Sequence of chain 1.A:
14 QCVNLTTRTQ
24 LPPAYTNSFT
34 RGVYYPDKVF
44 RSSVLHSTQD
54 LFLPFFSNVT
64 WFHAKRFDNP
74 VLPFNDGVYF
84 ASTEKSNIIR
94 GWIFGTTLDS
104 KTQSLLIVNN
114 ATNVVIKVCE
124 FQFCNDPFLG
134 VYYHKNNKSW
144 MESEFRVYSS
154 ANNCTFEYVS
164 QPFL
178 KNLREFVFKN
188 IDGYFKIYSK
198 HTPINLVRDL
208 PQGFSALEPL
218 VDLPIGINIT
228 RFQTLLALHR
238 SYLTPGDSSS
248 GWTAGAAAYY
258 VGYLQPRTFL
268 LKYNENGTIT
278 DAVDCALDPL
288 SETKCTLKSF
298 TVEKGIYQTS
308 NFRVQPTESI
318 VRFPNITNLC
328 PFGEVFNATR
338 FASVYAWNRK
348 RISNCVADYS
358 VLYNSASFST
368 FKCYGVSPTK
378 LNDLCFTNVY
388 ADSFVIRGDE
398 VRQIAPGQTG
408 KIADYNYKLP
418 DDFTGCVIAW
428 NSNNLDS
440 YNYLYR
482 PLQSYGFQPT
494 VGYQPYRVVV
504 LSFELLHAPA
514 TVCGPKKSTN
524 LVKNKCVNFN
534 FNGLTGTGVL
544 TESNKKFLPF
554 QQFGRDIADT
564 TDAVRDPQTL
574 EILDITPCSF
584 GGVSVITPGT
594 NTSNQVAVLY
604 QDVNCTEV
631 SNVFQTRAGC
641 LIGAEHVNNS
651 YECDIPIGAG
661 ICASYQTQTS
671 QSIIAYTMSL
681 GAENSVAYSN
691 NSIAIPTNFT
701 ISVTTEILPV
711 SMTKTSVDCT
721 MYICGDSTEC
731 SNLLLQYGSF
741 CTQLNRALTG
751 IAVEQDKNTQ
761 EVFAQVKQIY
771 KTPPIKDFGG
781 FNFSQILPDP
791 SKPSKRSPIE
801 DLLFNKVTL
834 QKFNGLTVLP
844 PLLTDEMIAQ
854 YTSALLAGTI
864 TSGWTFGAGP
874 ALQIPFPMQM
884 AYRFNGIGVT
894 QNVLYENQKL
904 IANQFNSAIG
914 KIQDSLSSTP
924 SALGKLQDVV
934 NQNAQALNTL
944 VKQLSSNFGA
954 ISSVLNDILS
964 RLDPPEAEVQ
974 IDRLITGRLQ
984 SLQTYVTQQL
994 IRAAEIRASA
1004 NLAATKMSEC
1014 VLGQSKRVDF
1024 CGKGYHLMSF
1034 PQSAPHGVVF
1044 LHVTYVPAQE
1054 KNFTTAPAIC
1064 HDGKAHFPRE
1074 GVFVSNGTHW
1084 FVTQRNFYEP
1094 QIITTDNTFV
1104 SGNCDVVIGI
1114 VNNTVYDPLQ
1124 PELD

Binding-site contacts:
Ligand atom C1 contacts residue ASN322 of chain 1.A at 1.4 Å.
Ligand atom O6 contacts residue LEU573 of chain 1.A at 4.0 Å.
Ligand atom C5 contacts residue ASN322 of chain 1.A at 3.5 Å.
Ligand atom C8 contacts residue THR572 of chain 1.A at 2.7 Å.
Ligand atom C7 contacts residue GLN571 of chain 1.A at 3.4 Å.
Ligand atom C3 contacts residue ASN322 of chain 1.A at 3.8 Å.
Ligand atom N2 contacts residue THR572 of chain 1.A at 3.7 Å.
Ligand atom C7 contacts residue THR572 of chain 1.A at 3.2 Å.
Ligand atom C7 contacts residue ASN322 of chain 1.A at 3.8 Å.
Ligand atom C1 contacts residue GLN571 of chain 1.A at 4.0 Å.
Ligand atom O3 contacts residue THR572 of chain 1.A at 3.7 Å.
Ligand atom O3 contacts residue GLN571 of chain 1.A at 4.1 Å.
Ligand atom O7 contacts residue ASN322 of chain 1.A at 4.2 Å.
Ligand atom C7 contacts residue PRO570 of chain 1.A at 4.3 Å (hydrophobic).
Ligand atom C8 contacts residue LEU573 of chain 1.A at 3.4 Å (hydrophobic).
Ligand atom C8 contacts residue GLN571 of chain 1.A at 2.5 Å.
Ligand atom C4 contacts residue ASN322 of chain 1.A at 4.2 Å.
Ligand atom C6 contacts residue ASN322 of chain 1.A at 4.4 Å.
Ligand atom O7 contacts residue ASP569 of chain 1.A at 4.0 Å.
Ligand atom C2 contacts residue GLN571 of chain 1.A at 4.2 Å.
Ligand atom N2 contacts residue GLN571 of chain 1.A at 3.3 Å.
Ligand atom O7 contacts residue LEU573 of chain 1.A at 2.8 Å.
Ligand atom O7 contacts residue THR572 of chain 1.A at 3.4 Å.
Ligand atom C7 contacts residue LEU573 of chain 1.A at 3.4 Å (hydrophobic).
Ligand atom O6 contacts residue ASN322 of chain 1.A at 4.3 Å.
Ligand atom N2 contacts residue LEU573 of chain 1.A at 4.5 Å.
Ligand atom O5 contacts residue ASN322 of chain 1.A at 2.1 Å (h-bond).
Ligand atom C8 contacts residue PRO570 of chain 1.A at 2.9 Å (hydrophobic).
Ligand atom C2 contacts residue ASN322 of chain 1.A at 2.7 Å.
Ligand atom C8 contacts residue ASP569 of chain 1.A at 3.1 Å.
Ligand atom N2 contacts residue ASN322 of chain 1.A at 3.1 Å (h-bond).
Ligand atom C7 contacts residue ASP569 of chain 1.A at 4.0 Å.

This small molecule binds to this protein.
Small molecule (SMILES): CC(=O)N[C@H]1[C@H](O[C@H]2[C@H](O)[C@@H](NC(C)=O)CO[C@@H]2CO)O[C@H](CO)[C@@H](O)[C@@H]1O